The small molecule below binds the protein below.
Small molecule (SMILES): CC(=O)N[C@H]1[C@H](O[C@H]2[C@H](O)[C@@H](NC(C)=O)CO[C@@H]2CO)O[C@H](CO)[C@@H](O)[C@@H]1O

Sequence of chain 1.A:
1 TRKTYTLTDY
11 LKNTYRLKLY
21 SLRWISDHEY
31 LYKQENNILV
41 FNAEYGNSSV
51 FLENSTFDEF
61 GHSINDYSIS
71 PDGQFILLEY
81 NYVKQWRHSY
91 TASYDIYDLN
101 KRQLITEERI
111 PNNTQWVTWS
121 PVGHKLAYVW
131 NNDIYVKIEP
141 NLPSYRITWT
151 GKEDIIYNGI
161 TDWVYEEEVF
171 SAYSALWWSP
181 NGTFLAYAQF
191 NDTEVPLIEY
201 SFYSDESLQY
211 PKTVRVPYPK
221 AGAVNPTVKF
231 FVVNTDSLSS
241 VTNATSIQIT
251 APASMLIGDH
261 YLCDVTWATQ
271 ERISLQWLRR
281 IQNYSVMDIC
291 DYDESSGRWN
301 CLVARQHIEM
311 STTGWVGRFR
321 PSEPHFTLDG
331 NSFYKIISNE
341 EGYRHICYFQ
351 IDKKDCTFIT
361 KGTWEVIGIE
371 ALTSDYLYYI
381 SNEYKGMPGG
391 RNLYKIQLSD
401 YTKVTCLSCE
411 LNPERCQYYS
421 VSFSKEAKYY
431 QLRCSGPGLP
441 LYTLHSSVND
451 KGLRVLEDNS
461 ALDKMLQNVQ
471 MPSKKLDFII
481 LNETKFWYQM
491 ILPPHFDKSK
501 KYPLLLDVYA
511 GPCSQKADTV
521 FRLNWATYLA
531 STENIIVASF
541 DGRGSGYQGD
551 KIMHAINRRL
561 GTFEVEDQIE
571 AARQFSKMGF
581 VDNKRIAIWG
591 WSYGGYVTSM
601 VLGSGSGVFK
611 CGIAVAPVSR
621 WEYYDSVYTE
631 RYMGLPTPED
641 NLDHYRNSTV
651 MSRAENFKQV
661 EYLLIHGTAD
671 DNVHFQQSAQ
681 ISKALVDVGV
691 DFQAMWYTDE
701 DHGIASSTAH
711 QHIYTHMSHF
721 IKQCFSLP

Binding-site contacts:
Ligand atom O7 contacts residue THR183 of chain 1.A at 4.2 Å.
Ligand atom N2 contacts residue ASN181 of chain 1.A at 2.6 Å (h-bond).
Ligand atom C6 contacts residue GLN270 of chain 1.A at 3.9 Å.
Ligand atom C1 contacts residue ASN181 of chain 1.A at 1.4 Å.
Ligand atom C2 contacts residue THR183 of chain 1.A at 3.8 Å.
Ligand atom C8 contacts residue ASN234 of chain 1.A at 3.8 Å.
Ligand atom N2 contacts residue THR183 of chain 1.A at 3.8 Å.
Ligand atom O5 contacts residue ASN181 of chain 1.A at 2.5 Å (h-bond).
Ligand atom C4 contacts residue GLU294 of chain 1.A at 4.3 Å.
Ligand atom N2 contacts residue GLU271 of chain 1.A at 4.3 Å.
Ligand atom O5 contacts residue GLN270 of chain 1.A at 3.5 Å.
Ligand atom C5 contacts residue GLN270 of chain 1.A at 4.3 Å.
Ligand atom O6 contacts residue GLN270 of chain 1.A at 3.8 Å.
Ligand atom C5 contacts residue ASN181 of chain 1.A at 3.6 Å.
Ligand atom C8 contacts residue TYR292 of chain 1.A at 3.4 Å (hydrophobic).
Ligand atom O7 contacts residue ASN181 of chain 1.A at 3.4 Å (h-bond).
Ligand atom O7 contacts residue ASN234 of chain 1.A at 3.9 Å.
Ligand atom O4 contacts residue GLU294 of chain 1.A at 4.0 Å.
Ligand atom O3 contacts residue GLU294 of chain 1.A at 2.7 Å (salt-bridge).
Ligand atom C3 contacts residue GLU294 of chain 1.A at 3.5 Å.
Ligand atom C1 contacts residue GLN270 of chain 1.A at 4.1 Å.
Ligand atom C7 contacts residue ASN181 of chain 1.A at 3.2 Å.
Ligand atom C7 contacts residue ASN234 of chain 1.A at 4.4 Å.
Ligand atom O5 contacts residue THR183 of chain 1.A at 3.6 Å.
Ligand atom C5 contacts residue GLU271 of chain 1.A at 4.5 Å.
Ligand atom O6 contacts residue GLU271 of chain 1.A at 2.5 Å (salt-bridge).
Ligand atom C4 contacts residue ASN181 of chain 1.A at 4.2 Å.
Ligand atom C6 contacts residue GLU271 of chain 1.A at 3.1 Å.
Ligand atom C3 contacts residue THR183 of chain 1.A at 4.0 Å.
Ligand atom O4 contacts residue THR183 of chain 1.A at 4.5 Å.
Ligand atom C8 contacts residue PHE184 of chain 1.A at 3.6 Å (hydrophobic).
Ligand atom C2 contacts residue ASN181 of chain 1.A at 2.3 Å.
Ligand atom C3 contacts residue ASN181 of chain 1.A at 3.7 Å.
Ligand atom C8 contacts residue ASN181 of chain 1.A at 4.2 Å.
Ligand atom C4 contacts residue THR183 of chain 1.A at 4.2 Å.
Ligand atom C5 contacts residue THR183 of chain 1.A at 3.4 Å.
Ligand atom C1 contacts residue THR183 of chain 1.A at 3.0 Å.